A protein and the small-molecule ligand that binds it are described below.
Small molecule (SMILES): CC(=O)N[C@H]1[C@H](O[C@H]2[C@H](O)[C@@H](NC(C)=O)CO[C@@H]2CO)O[C@H](CO)[C@@H](O[C@@H]2O[C@H](CO[C@H]3O[C@H](CO)[C@@H](O)[C@H](O)[C@@H]3O)[C@@H](O)[C@H](O[C@H]3O[C@H](CO)[C@@H](O)[C@H](O)[C@@H]3O)[C@@H]2O)[C@@H]1O

Sequence of chain 1.A:
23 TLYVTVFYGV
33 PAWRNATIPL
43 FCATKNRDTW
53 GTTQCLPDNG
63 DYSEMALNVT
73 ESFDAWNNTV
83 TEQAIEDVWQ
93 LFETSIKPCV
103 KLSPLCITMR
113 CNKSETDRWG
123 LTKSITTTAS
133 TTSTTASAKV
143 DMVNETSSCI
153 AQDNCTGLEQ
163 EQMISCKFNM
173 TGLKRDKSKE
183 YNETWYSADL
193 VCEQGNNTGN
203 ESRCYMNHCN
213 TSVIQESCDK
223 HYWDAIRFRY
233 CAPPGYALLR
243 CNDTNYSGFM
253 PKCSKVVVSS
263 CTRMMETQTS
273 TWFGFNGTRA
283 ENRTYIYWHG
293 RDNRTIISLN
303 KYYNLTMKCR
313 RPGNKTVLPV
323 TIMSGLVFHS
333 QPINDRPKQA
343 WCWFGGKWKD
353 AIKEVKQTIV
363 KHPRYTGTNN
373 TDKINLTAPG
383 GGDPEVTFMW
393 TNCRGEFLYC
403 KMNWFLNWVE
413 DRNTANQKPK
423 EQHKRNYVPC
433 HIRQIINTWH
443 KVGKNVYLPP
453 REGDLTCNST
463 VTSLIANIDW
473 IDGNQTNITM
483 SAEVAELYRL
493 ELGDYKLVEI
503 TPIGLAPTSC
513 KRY

Binding-site contacts:
Ligand atom C6 contacts residue TYR304 of chain 1.A at 3.7 Å (hydrophobic).
Ligand atom C6 contacts residue MET94 of chain 1.C at 3.9 Å (hydrophobic).
Ligand atom C4 contacts residue ASN284 of chain 1.A at 4.3 Å.
Ligand atom C5 contacts residue TYR304 of chain 1.A at 3.6 Å (hydrophobic).
Ligand atom C7 contacts residue TYR304 of chain 1.A at 4.2 Å (hydrophobic).
Ligand atom O6 contacts residue GLU356 of chain 1.A at 2.8 Å (salt-bridge).
Ligand atom C5 contacts residue ASN284 of chain 1.A at 3.8 Å.
Ligand atom C6 contacts residue ASN302 of chain 1.A at 3.4 Å.
Ligand atom C3 contacts residue ASN284 of chain 1.A at 3.9 Å.
Ligand atom O5 contacts residue TYR304 of chain 1.A at 3.6 Å.
Ligand atom O6 contacts residue ASN302 of chain 1.A at 3.2 Å (h-bond).
Ligand atom C7 contacts residue ASN284 of chain 1.A at 3.7 Å.
Ligand atom O7 contacts residue TYR304 of chain 1.A at 3.8 Å.
Ligand atom O4 contacts residue MET94 of chain 1.C at 3.8 Å.
Ligand atom C4 contacts residue MET94 of chain 1.C at 3.7 Å (hydrophobic).
Ligand atom O5 contacts residue ASN284 of chain 1.A at 2.4 Å (h-bond).
Ligand atom C8 contacts residue TYR305 of chain 1.A at 3.3 Å (hydrophobic).
Ligand atom O7 contacts residue ASN284 of chain 1.A at 4.1 Å.
Ligand atom O6 contacts residue TYR305 of chain 1.A at 4.3 Å.
Ligand atom C5 contacts residue ASN302 of chain 1.A at 4.0 Å.
Ligand atom C1 contacts residue ASN302 of chain 1.A at 4.4 Å.
Ligand atom C1 contacts residue ASN284 of chain 1.A at 1.5 Å.
Ligand atom O5 contacts residue ASN302 of chain 1.A at 3.2 Å (h-bond).
Ligand atom C7 contacts residue TYR305 of chain 1.A at 4.4 Å (hydrophobic).
Ligand atom C8 contacts residue TYR304 of chain 1.A at 3.8 Å (hydrophobic).
Ligand atom C5 contacts residue MET94 of chain 1.C at 4.4 Å (hydrophobic).
Ligand atom C2 contacts residue ASN284 of chain 1.A at 2.5 Å.
Ligand atom C1 contacts residue TYR304 of chain 1.A at 3.9 Å (hydrophobic).
Ligand atom N2 contacts residue ASN284 of chain 1.A at 3.0 Å (h-bond).
Ligand atom C6 contacts residue TYR305 of chain 1.A at 3.9 Å (hydrophobic).
Ligand atom C6 contacts residue GLU356 of chain 1.A at 3.4 Å.

Sequence of chain 1.C:
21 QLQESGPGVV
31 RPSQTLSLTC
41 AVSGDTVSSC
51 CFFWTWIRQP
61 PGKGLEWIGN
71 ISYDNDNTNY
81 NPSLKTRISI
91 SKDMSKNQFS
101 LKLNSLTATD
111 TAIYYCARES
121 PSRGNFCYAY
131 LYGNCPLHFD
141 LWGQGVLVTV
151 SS